Binding-site contacts:
Ligand atom CAM contacts residue LEU500 of chain 1.C at 3.3 Å (hydrophobic).
Ligand atom CAF contacts residue LEU86 of chain 1.C at 4.0 Å (hydrophobic).
Ligand atom CAR contacts residue LEU321 of chain 1.C at 4.0 Å (hydrophobic).
Ligand atom CAN contacts residue ALA496 of chain 1.C at 3.3 Å (hydrophobic).
Ligand atom NAP contacts residue SER499 of chain 1.C at 4.0 Å.
Ligand atom CAT contacts residue LEU321 of chain 1.C at 3.4 Å (hydrophobic).
Ligand atom CAG contacts residue VAL318 of chain 1.C at 3.8 Å (hydrophobic).
Ligand atom NAJ contacts residue ALA496 of chain 1.C at 4.1 Å.
Ligand atom CAW contacts residue LEU321 of chain 1.C at 3.6 Å (hydrophobic).
Ligand atom NAS contacts residue GLY495 of chain 1.C at 4.0 Å.
Ligand atom CAO contacts residue VAL318 of chain 1.C at 3.5 Å (hydrophobic).
Ligand atom CAF contacts residue LEU500 of chain 1.C at 3.6 Å (hydrophobic).
Ligand atom CAN contacts residue VAL318 of chain 1.C at 3.8 Å (hydrophobic).
Ligand atom OAK contacts residue VAL85 of chain 1.C at 3.1 Å.
Ligand atom CAD contacts residue LEU503 of chain 1.C at 3.9 Å (hydrophobic).
Ligand atom CAC contacts residue SER499 of chain 1.C at 4.1 Å.
Ligand atom OAL contacts residue LEU500 of chain 1.C at 3.8 Å.
Ligand atom OAK contacts residue ARG89 of chain 1.C at 3.6 Å.
Ligand atom NAP contacts residue ALA496 of chain 1.C at 3.5 Å.
Ligand atom CAI contacts residue LEU500 of chain 1.C at 3.6 Å (hydrophobic).
Ligand atom CAM contacts residue LEU86 of chain 1.C at 3.7 Å (hydrophobic).
Ligand atom NAP contacts residue VAL318 of chain 1.C at 3.9 Å.
Ligand atom CAO contacts residue LEU328 of chain 1.C at 3.7 Å (hydrophobic).
Ligand atom OAL contacts residue ALA496 of chain 1.C at 3.5 Å.
Ligand atom CAC contacts residue VAL318 of chain 1.C at 3.7 Å (hydrophobic).
Ligand atom OAU contacts residue LEU321 of chain 1.C at 4.0 Å.
Ligand atom CAF contacts residue MET82 of chain 1.C at 3.9 Å (hydrophobic).
Ligand atom CAO contacts residue TYR324 of chain 1.C at 3.9 Å (hydrophobic).
Ligand atom NAS contacts residue SER499 of chain 1.C at 3.8 Å.
Ligand atom OAH contacts residue SER499 of chain 1.C at 2.9 Å (h-bond).
Ligand atom CAW contacts residue PHE487 of chain 1.C at 3.6 Å (hydrophobic).
Ligand atom CAM contacts residue MET82 of chain 1.C at 3.8 Å (hydrophobic).
Ligand atom CAG contacts residue ALA496 of chain 1.C at 3.6 Å (hydrophobic).
Ligand atom CAV contacts residue LEU321 of chain 1.C at 3.4 Å (hydrophobic).
Ligand atom CAI contacts residue ILE314 of chain 1.C at 3.6 Å (hydrophobic).
Ligand atom OAU contacts residue TRP356 of chain 1.C at 4.0 Å.
Ligand atom CAR contacts residue ALA496 of chain 1.C at 3.9 Å (hydrophobic).
Ligand atom OAH contacts residue VAL318 of chain 1.C at 3.7 Å.
Ligand atom OAL contacts residue ARG89 of chain 1.C at 3.3 Å.
Ligand atom OAQ contacts residue ALA496 of chain 1.C at 3.2 Å.

Sequence of chain 1.C:
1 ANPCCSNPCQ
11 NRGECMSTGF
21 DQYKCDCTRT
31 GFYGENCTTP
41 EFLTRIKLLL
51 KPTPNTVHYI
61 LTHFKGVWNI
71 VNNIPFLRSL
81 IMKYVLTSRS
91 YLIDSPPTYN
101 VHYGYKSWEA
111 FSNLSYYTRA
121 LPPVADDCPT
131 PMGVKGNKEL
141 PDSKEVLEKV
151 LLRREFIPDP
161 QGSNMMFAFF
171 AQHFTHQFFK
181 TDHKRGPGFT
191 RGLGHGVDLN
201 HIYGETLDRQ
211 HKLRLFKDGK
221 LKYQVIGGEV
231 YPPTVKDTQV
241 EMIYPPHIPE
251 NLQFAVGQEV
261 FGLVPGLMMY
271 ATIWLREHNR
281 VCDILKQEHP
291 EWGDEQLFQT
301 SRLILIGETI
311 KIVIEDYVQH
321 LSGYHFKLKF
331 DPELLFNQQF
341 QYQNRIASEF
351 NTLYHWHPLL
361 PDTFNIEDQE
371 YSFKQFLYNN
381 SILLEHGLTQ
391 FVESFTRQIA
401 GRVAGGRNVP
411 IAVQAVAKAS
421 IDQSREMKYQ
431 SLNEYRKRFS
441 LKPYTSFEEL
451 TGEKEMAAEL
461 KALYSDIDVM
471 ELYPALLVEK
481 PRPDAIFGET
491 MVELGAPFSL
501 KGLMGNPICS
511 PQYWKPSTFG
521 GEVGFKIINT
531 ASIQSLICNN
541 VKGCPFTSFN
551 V

The protein below binds the small molecule below.
Small molecule (SMILES): Cc1cc(NC(=O)C2=C(O)c3ccccc3S(=O)(=O)N2C)no1